A protein and the small-molecule ligand that binds it are described below.
Small molecule (SMILES): O=C(O)C(=O)Cc1ccc(O)cc1

Binding-site contacts:
Ligand atom C3 contacts residue THR155 of chain 1.B at 4.0 Å.
Ligand atom C1 contacts residue GLY154 of chain 1.B at 3.9 Å.
Ligand atom C1 contacts residue ARG253 of chain 1.B at 3.6 Å.
Ligand atom O2 contacts residue THR155 of chain 1.B at 3.0 Å.
Ligand atom C4 contacts residue GLY245 of chain 1.D at 4.0 Å.
Ligand atom C6 contacts residue TRP262 of chain 1.B at 3.8 Å (hydrophobic).
Ligand atom O3 contacts residue HIS150 of chain 1.B at 2.5 Å (h-bond).
Ligand atom C7 contacts residue HIS150 of chain 1.B at 3.5 Å.
Ligand atom C8 contacts residue HIS150 of chain 1.B at 3.6 Å.
Ligand atom C1 contacts residue THR155 of chain 1.B at 3.9 Å.
Ligand atom C5 contacts residue TRP262 of chain 1.B at 4.0 Å (hydrophobic).
Ligand atom C9 contacts residue NAI1 of chain 1.G at 3.6 Å.
Ligand atom C2 contacts residue GLY246 of chain 1.D at 3.8 Å.
Ligand atom C6 contacts residue NAI1 of chain 1.G at 3.7 Å.
Ligand atom O3 contacts residue NAI1 of chain 1.G at 3.6 Å.
Ligand atom C3 contacts residue ALA153 of chain 1.B at 3.9 Å (hydrophobic).
Ligand atom O4 contacts residue GLY246 of chain 1.D at 2.9 Å.
Ligand atom O4 contacts residue GLY247 of chain 1.D at 3.0 Å (h-bond).
Ligand atom C5 contacts residue NAI1 of chain 1.G at 3.8 Å.
Ligand atom C9 contacts residue GLY246 of chain 1.D at 3.7 Å.
Ligand atom O2 contacts residue ILE254 of chain 1.B at 3.7 Å.
Ligand atom C3 contacts residue GLY245 of chain 1.D at 3.8 Å.
Ligand atom O1 contacts residue ARG253 of chain 1.B at 2.8 Å (salt-bridge).
Ligand atom O2 contacts residue GLU156 of chain 1.B at 3.2 Å (salt-bridge).
Ligand atom C6 contacts residue SER129 of chain 1.B at 3.9 Å.
Ligand atom C4 contacts residue NAI1 of chain 1.G at 3.6 Å.
Ligand atom C4 contacts residue ALA153 of chain 1.B at 3.8 Å (hydrophobic).
Ligand atom C7 contacts residue NAI1 of chain 1.G at 3.4 Å.
Ligand atom O3 contacts residue SER129 of chain 1.B at 2.6 Å (h-bond).
Ligand atom C2 contacts residue GLY247 of chain 1.D at 3.8 Å.
Ligand atom C3 contacts residue GLY154 of chain 1.B at 3.6 Å.
Ligand atom C9 contacts residue GLY245 of chain 1.D at 3.4 Å.
Ligand atom O4 contacts residue HIS220 of chain 1.B at 3.0 Å.
Ligand atom C9 contacts residue ALA153 of chain 1.B at 3.4 Å (hydrophobic).
Ligand atom C8 contacts residue NAI1 of chain 1.G at 3.4 Å.
Ligand atom C3 contacts residue NAI1 of chain 1.G at 3.7 Å.
Ligand atom O2 contacts residue ARG253 of chain 1.B at 3.0 Å (salt-bridge).
Ligand atom O1 contacts residue GLY154 of chain 1.B at 4.0 Å.
Ligand atom C6 contacts residue MET261 of chain 1.B at 3.7 Å (hydrophobic).
Ligand atom C7 contacts residue SER129 of chain 1.B at 3.5 Å.

Sequence of chain 1.B:
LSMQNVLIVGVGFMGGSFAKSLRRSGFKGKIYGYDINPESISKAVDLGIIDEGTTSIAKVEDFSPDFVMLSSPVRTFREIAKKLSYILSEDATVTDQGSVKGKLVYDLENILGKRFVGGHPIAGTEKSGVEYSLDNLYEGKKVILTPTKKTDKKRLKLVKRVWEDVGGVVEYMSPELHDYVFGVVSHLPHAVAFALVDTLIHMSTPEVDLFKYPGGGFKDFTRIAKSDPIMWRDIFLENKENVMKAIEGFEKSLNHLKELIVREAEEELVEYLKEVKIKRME

Sequence of chain 1.D:
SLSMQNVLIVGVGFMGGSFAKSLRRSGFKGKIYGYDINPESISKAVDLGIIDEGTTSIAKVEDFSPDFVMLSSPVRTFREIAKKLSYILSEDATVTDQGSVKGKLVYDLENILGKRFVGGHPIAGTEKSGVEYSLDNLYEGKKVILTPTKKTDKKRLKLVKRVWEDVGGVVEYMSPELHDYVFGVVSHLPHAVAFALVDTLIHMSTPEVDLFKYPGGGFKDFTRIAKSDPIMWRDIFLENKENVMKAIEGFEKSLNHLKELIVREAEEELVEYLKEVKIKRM